Binding-site contacts:
Ligand atom C4 contacts residue TYR21 of chain 1.B at 4.5 Å (hydrophobic).
Ligand atom C7 contacts residue PRO17 of chain 1.B at 3.6 Å (hydrophobic).
Ligand atom O1 contacts residue HIS47 of chain 1.B at 2.6 Å (h-bond).
Ligand atom C1 contacts residue GLY29 of chain 1.B at 3.9 Å.
Ligand atom C3 contacts residue CYS44 of chain 1.B at 3.7 Å (hydrophobic).
Ligand atom O2 contacts residue GLY29 of chain 1.B at 2.7 Å (h-bond).
Ligand atom C1 contacts residue HIS47 of chain 1.B at 3.3 Å.
Ligand atom O1 contacts residue CYS44 of chain 1.B at 4.2 Å.
Ligand atom C5 contacts residue ILE9 of chain 1.B at 3.9 Å (hydrophobic).
Ligand atom C6 contacts residue GLY22 of chain 1.B at 4.4 Å.
Ligand atom C2 contacts residue CYS44 of chain 1.B at 3.8 Å (hydrophobic).
Ligand atom O1 contacts residue LYS48 of chain 1.B at 3.5 Å.
Ligand atom C7 contacts residue ALA18 of chain 1.B at 4.1 Å (hydrophobic).
Ligand atom C3 contacts residue CYS28 of chain 1.B at 4.4 Å (hydrophobic).
Ligand atom C2 contacts residue LEU5 of chain 1.B at 4.5 Å (hydrophobic).
Ligand atom C7 contacts residue ILE9 of chain 1.B at 4.2 Å (hydrophobic).
Ligand atom O2 contacts residue LYS48 of chain 1.B at 3.4 Å.
Ligand atom C4 contacts residue LEU5 of chain 1.B at 3.8 Å (hydrophobic).
Ligand atom C8 contacts residue GLY6 of chain 1.B at 4.3 Å.
Ligand atom C6 contacts residue TYR21 of chain 1.B at 4.3 Å (hydrophobic).
Ligand atom O2 contacts residue ASN27 of chain 1.B at 3.5 Å (h-bond).
Ligand atom C3 contacts residue ILE9 of chain 1.B at 4.4 Å (hydrophobic).
Ligand atom C8 contacts residue ALA18 of chain 1.B at 3.9 Å (hydrophobic).
Ligand atom C8 contacts residue LEU2 of chain 1.B at 3.7 Å (hydrophobic).
Ligand atom C4 contacts residue GLY29 of chain 1.B at 4.1 Å.
Ligand atom C3 contacts residue GLY29 of chain 1.B at 3.9 Å.
Ligand atom C3 contacts residue TYR21 of chain 1.B at 4.4 Å (hydrophobic).
Ligand atom O2 contacts residue CYS28 of chain 1.B at 3.6 Å.
Ligand atom C1 contacts residue LYS48 of chain 1.B at 4.0 Å.
Ligand atom C6 contacts residue PRO17 of chain 1.B at 4.4 Å (hydrophobic).
Ligand atom C2 contacts residue VAL92 of chain 1.B at 4.3 Å (hydrophobic).
Ligand atom C4 contacts residue ILE9 of chain 1.B at 4.2 Å (hydrophobic).
Ligand atom O2 contacts residue CYS44 of chain 1.B at 4.2 Å.
Ligand atom C8 contacts residue TYR111 of chain 1.A at 3.7 Å (hydrophobic).
Ligand atom C1 contacts residue ASN27 of chain 1.B at 4.2 Å.
Ligand atom C2 contacts residue HIS47 of chain 1.B at 3.3 Å.
Ligand atom C5 contacts residue TYR21 of chain 1.B at 3.6 Å (hydrophobic).
Ligand atom C1 contacts residue CYS44 of chain 1.B at 4.2 Å (hydrophobic).
Ligand atom C6 contacts residue LEU2 of chain 1.B at 4.2 Å (hydrophobic).
Ligand atom C8 contacts residue PRO17 of chain 1.B at 4.1 Å (hydrophobic).

Sequence of chain 1.B:
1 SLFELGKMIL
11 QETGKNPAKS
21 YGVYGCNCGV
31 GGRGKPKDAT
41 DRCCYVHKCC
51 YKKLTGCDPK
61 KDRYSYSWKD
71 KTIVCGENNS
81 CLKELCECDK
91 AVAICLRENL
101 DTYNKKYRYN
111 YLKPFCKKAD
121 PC

Sequence of chain 1.A:
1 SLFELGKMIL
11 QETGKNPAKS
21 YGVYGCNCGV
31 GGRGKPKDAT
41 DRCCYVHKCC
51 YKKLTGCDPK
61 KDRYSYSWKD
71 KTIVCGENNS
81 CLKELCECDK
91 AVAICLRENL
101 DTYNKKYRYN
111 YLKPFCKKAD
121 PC

This protein binds this small molecule.
Small molecule (SMILES): CCCCCCCC(=O)O